Binding-site contacts:
Ligand atom C8 contacts residue ASP43 of chain 1.B at 4.4 Å.
Ligand atom C8 contacts residue GLY90 of chain 1.C at 3.9 Å.
Ligand atom C7 contacts residue ASN91 of chain 1.C at 3.4 Å.
Ligand atom C5 contacts residue ASN91 of chain 1.C at 3.7 Å.
Ligand atom C3 contacts residue ASN91 of chain 1.C at 3.7 Å.
Ligand atom C4 contacts residue ASN91 of chain 1.C at 4.2 Å.
Ligand atom O5 contacts residue ASN91 of chain 1.C at 2.4 Å (h-bond).
Ligand atom C1 contacts residue ASN91 of chain 1.C at 1.4 Å.
Ligand atom O7 contacts residue GLY90 of chain 1.C at 4.3 Å.
Ligand atom C7 contacts residue GLY90 of chain 1.C at 4.2 Å.
Ligand atom O7 contacts residue ASN91 of chain 1.C at 3.6 Å.
Ligand atom C2 contacts residue ASN91 of chain 1.C at 2.4 Å.
Ligand atom N2 contacts residue ASN91 of chain 1.C at 2.8 Å (h-bond).

Sequence of chain 1.B:
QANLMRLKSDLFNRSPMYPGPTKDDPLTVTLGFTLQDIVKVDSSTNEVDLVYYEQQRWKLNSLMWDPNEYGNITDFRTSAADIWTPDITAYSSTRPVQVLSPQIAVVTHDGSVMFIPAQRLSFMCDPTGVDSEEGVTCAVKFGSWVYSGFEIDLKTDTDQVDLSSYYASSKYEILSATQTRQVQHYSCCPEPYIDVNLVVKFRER

A protein and the small-molecule ligand that binds it are described below.
Small molecule (SMILES): CC(=O)N[C@@H]1[C@@H](O)[C@H](O)[C@@H](CO)O[C@H]1O

Sequence of chain 1.C:
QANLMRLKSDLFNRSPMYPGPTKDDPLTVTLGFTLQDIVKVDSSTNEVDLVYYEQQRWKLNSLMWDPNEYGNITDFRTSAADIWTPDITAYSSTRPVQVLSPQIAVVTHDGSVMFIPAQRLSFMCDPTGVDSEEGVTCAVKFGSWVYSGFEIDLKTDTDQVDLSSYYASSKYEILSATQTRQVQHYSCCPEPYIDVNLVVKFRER